Sequence of chain 1.C:
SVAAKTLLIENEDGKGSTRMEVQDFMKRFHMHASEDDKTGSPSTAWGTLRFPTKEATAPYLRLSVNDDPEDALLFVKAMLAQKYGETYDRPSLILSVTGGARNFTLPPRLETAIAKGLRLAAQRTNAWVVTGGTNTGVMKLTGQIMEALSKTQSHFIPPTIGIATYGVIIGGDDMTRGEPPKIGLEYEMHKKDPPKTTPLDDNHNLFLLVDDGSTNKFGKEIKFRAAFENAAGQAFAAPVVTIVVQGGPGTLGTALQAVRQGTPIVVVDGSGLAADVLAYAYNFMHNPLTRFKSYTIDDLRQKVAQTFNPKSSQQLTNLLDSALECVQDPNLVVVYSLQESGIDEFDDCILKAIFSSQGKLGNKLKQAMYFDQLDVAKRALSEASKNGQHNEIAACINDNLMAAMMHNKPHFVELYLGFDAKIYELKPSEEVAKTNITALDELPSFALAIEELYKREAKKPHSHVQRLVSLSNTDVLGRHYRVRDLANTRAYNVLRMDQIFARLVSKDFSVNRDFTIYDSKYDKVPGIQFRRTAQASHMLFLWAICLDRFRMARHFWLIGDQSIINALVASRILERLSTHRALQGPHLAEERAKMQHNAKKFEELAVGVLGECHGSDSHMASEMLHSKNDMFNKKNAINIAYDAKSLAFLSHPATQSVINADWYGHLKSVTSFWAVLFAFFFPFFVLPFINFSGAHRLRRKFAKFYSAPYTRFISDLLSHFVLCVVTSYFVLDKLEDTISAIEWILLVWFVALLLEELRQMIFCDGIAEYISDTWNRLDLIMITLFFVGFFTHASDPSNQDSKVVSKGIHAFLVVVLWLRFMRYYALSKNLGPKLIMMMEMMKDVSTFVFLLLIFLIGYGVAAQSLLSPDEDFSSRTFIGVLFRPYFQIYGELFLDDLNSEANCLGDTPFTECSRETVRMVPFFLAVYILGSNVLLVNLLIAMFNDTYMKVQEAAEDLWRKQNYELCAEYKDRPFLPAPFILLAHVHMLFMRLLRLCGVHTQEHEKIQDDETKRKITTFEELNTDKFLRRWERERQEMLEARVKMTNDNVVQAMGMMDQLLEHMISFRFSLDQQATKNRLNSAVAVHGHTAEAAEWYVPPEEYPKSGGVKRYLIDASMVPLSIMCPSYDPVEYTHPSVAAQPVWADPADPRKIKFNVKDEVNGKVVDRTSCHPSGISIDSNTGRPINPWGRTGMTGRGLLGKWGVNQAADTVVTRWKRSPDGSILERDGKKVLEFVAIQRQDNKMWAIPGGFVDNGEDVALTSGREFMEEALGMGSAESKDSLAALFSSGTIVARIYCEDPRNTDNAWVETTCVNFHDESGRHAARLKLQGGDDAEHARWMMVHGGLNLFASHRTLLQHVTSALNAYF

Binding-site contacts:
Ligand atom O1A contacts residue ASN153 of chain 1.C at 2.8 Å (h-bond).
Ligand atom C4 contacts residue PHE268 of chain 1.C at 3.5 Å (hydrophobic).
Ligand atom C4' contacts residue ARG152 of chain 1.C at 3.8 Å.
Ligand atom O1D contacts residue GLY149 of chain 1.C at 2.9 Å (h-bond).
Ligand atom O2B contacts residue THR301 of chain 1.C at 2.7 Å (h-bond).
Ligand atom N9 contacts residue PHE268 of chain 1.C at 3.8 Å.
Ligand atom O4' contacts residue ARG152 of chain 1.C at 3.1 Å.
Ligand atom O3A contacts residue ALA151 of chain 1.C at 3.0 Å (h-bond).
Ligand atom O1A contacts residue ARG152 of chain 1.C at 2.9 Å (salt-bridge).
Ligand atom O1D contacts residue THR148 of chain 1.C at 2.9 Å (h-bond).
Ligand atom O1A contacts residue GLY150 of chain 1.C at 3.6 Å.
Ligand atom N3 contacts residue ALA151 of chain 1.C at 3.4 Å.
Ligand atom O4D contacts residue GLY149 of chain 1.C at 3.1 Å (h-bond).
Ligand atom O2D contacts residue ARG275 of chain 1.C at 2.9 Å (salt-bridge).
Ligand atom O2D contacts residue GLU271 of chain 1.C at 3.3 Å (salt-bridge).
Ligand atom PA contacts residue ALA151 of chain 1.C at 3.5 Å.
Ligand atom C5D contacts residue GLY300 of chain 1.C at 3.8 Å.
Ligand atom C2D contacts residue THR148 of chain 1.C at 3.3 Å.
Ligand atom O2A contacts residue GLY298 of chain 1.C at 3.4 Å.
Ligand atom C4 contacts residue ALA151 of chain 1.C at 3.6 Å (hydrophobic).
Ligand atom O2B contacts residue GLY298 of chain 1.C at 2.9 Å (h-bond).
Ligand atom C5D contacts residue THR301 of chain 1.C at 3.6 Å.
Ligand atom C1D contacts residue THR148 of chain 1.C at 3.7 Å.
Ligand atom O2' contacts residue PHE268 of chain 1.C at 3.3 Å.
Ligand atom O2B contacts residue GLY149 of chain 1.C at 3.6 Å (h-bond).
Ligand atom C2D contacts residue ARG275 of chain 1.C at 3.7 Å.
Ligand atom C2 contacts residue THR184 of chain 1.C at 3.5 Å.
Ligand atom N7 contacts residue PHE268 of chain 1.C at 3.5 Å.
Ligand atom O3D contacts residue GLU271 of chain 1.C at 3.1 Å (salt-bridge).
Ligand atom C2 contacts residue THR186 of chain 1.C at 3.5 Å.
Ligand atom N3 contacts residue PHE268 of chain 1.C at 3.7 Å.
Ligand atom C5 contacts residue PHE268 of chain 1.C at 3.4 Å (hydrophobic).
Ligand atom O3A contacts residue GLY150 of chain 1.C at 3.7 Å.
Ligand atom C3D contacts residue THR304 of chain 1.C at 3.8 Å.
Ligand atom C1D contacts residue GLY149 of chain 1.C at 3.6 Å.
Ligand atom C8 contacts residue PHE268 of chain 1.C at 3.6 Å (hydrophobic).
Ligand atom N1 contacts residue THR184 of chain 1.C at 2.9 Å (h-bond).
Ligand atom O1A contacts residue ALA151 of chain 1.C at 2.8 Å (h-bond).
Ligand atom O1B contacts residue PRO299 of chain 1.C at 3.8 Å.
Ligand atom C2 contacts residue ALA151 of chain 1.C at 3.5 Å (hydrophobic).

A small-molecule ligand and the protein it binds are described below.
Small molecule (SMILES): Nc1ncnc2c1ncn2[C@@H]1O[C@H](CO[P](=O)(O)O[P](=O)(O)OC[C@H]2O[C@@H](O)[C@H](O)[C@@H]2O)[C@@H](O)[C@H]1O